Binding-site contacts:
Ligand atom C1 contacts residue ALA361 of chain 1.A at 4.0 Å (hydrophobic).
Ligand atom C11 contacts residue ASN405 of chain 1.A at 3.9 Å.
Ligand atom C3 contacts residue ALA361 of chain 1.A at 4.1 Å (hydrophobic).
Ligand atom C9 contacts residue THR317 of chain 1.A at 3.2 Å.
Ligand atom O5 contacts residue THR402 of chain 1.A at 3.6 Å.
Ligand atom O4 contacts residue SER279 of chain 1.A at 3.3 Å.
Ligand atom O4 contacts residue ARG278 of chain 1.A at 2.9 Å (salt-bridge).
Ligand atom N3 contacts residue GLY360 of chain 1.A at 3.7 Å.
Ligand atom C1 contacts residue GLY362 of chain 1.A at 4.0 Å.
Ligand atom N2 contacts residue PRO359 of chain 1.A at 4.1 Å.
Ligand atom C11 contacts residue THR402 of chain 1.A at 3.2 Å.
Ligand atom C9 contacts residue ARG401 of chain 1.A at 3.2 Å.
Ligand atom O2 contacts residue ARG401 of chain 1.A at 2.7 Å (salt-bridge).
Ligand atom N1 contacts residue ASP398 of chain 1.A at 3.3 Å (salt-bridge).
Ligand atom C8 contacts residue ASN405 of chain 1.A at 4.0 Å.
Ligand atom C11 contacts residue SER280 of chain 1.A at 3.9 Å.
Ligand atom C10 contacts residue THR402 of chain 1.A at 3.2 Å.
Ligand atom O4 contacts residue NA1 of chain 1.M at 3.4 Å (h-bond).
Ligand atom C3 contacts residue GLY360 of chain 1.A at 3.7 Å.
Ligand atom C10 contacts residue ASP398 of chain 1.A at 3.4 Å.
Ligand atom N2 contacts residue GLY360 of chain 1.A at 3.0 Å (h-bond).
Ligand atom O4 contacts residue SER280 of chain 1.A at 2.8 Å (h-bond).
Ligand atom O3 contacts residue ARG401 of chain 1.A at 2.9 Å (salt-bridge).
Ligand atom O2 contacts residue THR317 of chain 1.A at 2.2 Å (h-bond).
Ligand atom C10 contacts residue ARG278 of chain 1.A at 3.7 Å.
Ligand atom C2 contacts residue VAL358 of chain 1.A at 4.2 Å (hydrophobic).
Ligand atom C7 contacts residue MET314 of chain 1.A at 3.3 Å (hydrophobic).
Ligand atom O4 contacts residue THR402 of chain 1.A at 3.5 Å (h-bond).
Ligand atom C2 contacts residue GLY360 of chain 1.A at 3.8 Å.
Ligand atom O3 contacts residue ASP398 of chain 1.A at 2.7 Å (salt-bridge).
Ligand atom O2 contacts residue ASN405 of chain 1.A at 4.0 Å.
Ligand atom O5 contacts residue MET314 of chain 1.A at 3.8 Å.
Ligand atom O5 contacts residue SER280 of chain 1.A at 3.6 Å.
Ligand atom C2 contacts residue ALA361 of chain 1.A at 3.5 Å (hydrophobic).
Ligand atom C11 contacts residue ARG278 of chain 1.A at 3.6 Å.
Ligand atom N1 contacts residue THR402 of chain 1.A at 3.9 Å.
Ligand atom N1 contacts residue ARG278 of chain 1.A at 3.2 Å (salt-bridge).
Ligand atom C8 contacts residue THR317 of chain 1.A at 3.5 Å.
Ligand atom O5 contacts residue ASN405 of chain 1.A at 2.9 Å (h-bond).
Ligand atom C9 contacts residue ASP398 of chain 1.A at 3.5 Å.

Sequence of chain 1.A:
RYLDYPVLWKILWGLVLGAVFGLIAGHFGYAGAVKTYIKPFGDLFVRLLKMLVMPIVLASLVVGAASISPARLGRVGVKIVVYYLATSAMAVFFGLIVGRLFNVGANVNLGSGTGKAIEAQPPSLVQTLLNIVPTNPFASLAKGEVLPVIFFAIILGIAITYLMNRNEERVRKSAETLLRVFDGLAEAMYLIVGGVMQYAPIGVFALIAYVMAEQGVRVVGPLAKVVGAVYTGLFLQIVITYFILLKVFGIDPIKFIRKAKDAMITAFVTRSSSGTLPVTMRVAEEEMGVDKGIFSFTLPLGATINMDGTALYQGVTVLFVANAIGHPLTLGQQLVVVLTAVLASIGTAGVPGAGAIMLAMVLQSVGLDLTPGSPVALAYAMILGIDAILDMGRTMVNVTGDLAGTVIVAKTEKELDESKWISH

The small molecule below binds the protein below.
Small molecule (SMILES): COc1ccc(NNc2ccc(CO[C@H](C(=O)O)[C@H](N)C(=O)O)cc2)cc1